A protein and the small-molecule ligand that binds it are described below.
Small molecule (SMILES): CO[C@@H]1[C@H](N(C)C(=O)c2ccccc2)C[C@H]2O[C@]1(C)n1c3ccccc3c3c4c(c5c6ccccc6n2c5c31)C(=O)NC4

Sequence of chain 1.C:
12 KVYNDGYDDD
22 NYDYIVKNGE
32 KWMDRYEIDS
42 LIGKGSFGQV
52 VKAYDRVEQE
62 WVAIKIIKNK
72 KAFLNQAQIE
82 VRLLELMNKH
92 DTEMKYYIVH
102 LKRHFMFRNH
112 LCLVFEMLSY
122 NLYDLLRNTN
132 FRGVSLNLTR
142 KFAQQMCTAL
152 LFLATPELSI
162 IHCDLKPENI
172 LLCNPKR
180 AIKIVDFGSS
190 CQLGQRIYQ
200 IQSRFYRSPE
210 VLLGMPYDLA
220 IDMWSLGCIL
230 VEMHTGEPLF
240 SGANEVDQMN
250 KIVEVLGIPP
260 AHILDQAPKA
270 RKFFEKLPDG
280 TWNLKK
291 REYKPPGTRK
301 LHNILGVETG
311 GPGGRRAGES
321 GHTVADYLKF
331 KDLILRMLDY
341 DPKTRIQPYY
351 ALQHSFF

Binding-site contacts:
Ligand atom CAI contacts residue SER120 of chain 1.C at 3.9 Å.
Ligand atom NAU contacts residue PHE116 of chain 1.C at 3.8 Å.
Ligand atom OAD contacts residue MET118 of chain 1.C at 3.5 Å.
Ligand atom OAD contacts residue ALA64 of chain 1.C at 3.6 Å.
Ligand atom CAK contacts residue ILE43 of chain 1.C at 3.7 Å (hydrophobic).
Ligand atom CAI contacts residue LEU119 of chain 1.C at 3.8 Å (hydrophobic).
Ligand atom CBE contacts residue ILE43 of chain 1.C at 3.5 Å (hydrophobic).
Ligand atom CAB contacts residue GLU169 of chain 1.C at 3.6 Å.
Ligand atom CAP contacts residue VAL184 of chain 1.C at 3.5 Å (hydrophobic).
Ligand atom CBF contacts residue VAL51 of chain 1.C at 3.8 Å (hydrophobic).
Ligand atom CAI contacts residue ILE43 of chain 1.C at 3.7 Å (hydrophobic).
Ligand atom CAS contacts residue PHE116 of chain 1.C at 3.8 Å (hydrophobic).
Ligand atom OAD contacts residue GLU117 of chain 1.C at 3.8 Å.
Ligand atom CAS contacts residue VAL184 of chain 1.C at 3.6 Å (hydrophobic).
Ligand atom CAO contacts residue ILE43 of chain 1.C at 3.5 Å (hydrophobic).
Ligand atom CAC contacts residue PHE48 of chain 1.C at 3.8 Å (hydrophobic).
Ligand atom CAB contacts residue ASN122 of chain 1.C at 3.5 Å.
Ligand atom OAD contacts residue LEU119 of chain 1.C at 3.1 Å (h-bond).
Ligand atom CAL contacts residue ASP185 of chain 1.C at 3.7 Å.
Ligand atom CAX contacts residue GLU117 of chain 1.C at 3.9 Å.
Ligand atom CBD contacts residue VAL184 of chain 1.C at 3.8 Å (hydrophobic).
Ligand atom CAC contacts residue VAL51 of chain 1.C at 3.7 Å (hydrophobic).
Ligand atom CAA contacts residue VAL184 of chain 1.C at 3.5 Å (hydrophobic).
Ligand atom OAE contacts residue LYS45 of chain 1.C at 3.9 Å.
Ligand atom CAI contacts residue MET118 of chain 1.C at 3.7 Å (hydrophobic).
Ligand atom CAA contacts residue GLU169 of chain 1.C at 3.7 Å.
Ligand atom OAW contacts residue GLY44 of chain 1.C at 3.4 Å.
Ligand atom NBO contacts residue VAL51 of chain 1.C at 3.7 Å.
Ligand atom CAF contacts residue GLU169 of chain 1.C at 3.1 Å.
Ligand atom CAA contacts residue ASN170 of chain 1.C at 3.6 Å.
Ligand atom NAU contacts residue GLU117 of chain 1.C at 3.2 Å (salt-bridge).
Ligand atom CAX contacts residue ALA64 of chain 1.C at 3.4 Å (hydrophobic).
Ligand atom CBB contacts residue ALA64 of chain 1.C at 3.8 Å (hydrophobic).
Ligand atom CAO contacts residue LEU119 of chain 1.C at 3.8 Å (hydrophobic).
Ligand atom CBK contacts residue ILE43 of chain 1.C at 3.4 Å (hydrophobic).
Ligand atom CAQ contacts residue ILE43 of chain 1.C at 3.6 Å (hydrophobic).
Ligand atom CAH contacts residue GLU169 of chain 1.C at 3.5 Å.
Ligand atom CAL contacts residue LYS66 of chain 1.C at 3.5 Å.
Ligand atom NAU contacts residue ALA64 of chain 1.C at 3.5 Å.
Ligand atom CBC contacts residue ILE43 of chain 1.C at 3.5 Å (hydrophobic).